Binding-site contacts:
Ligand atom O5 contacts residue ASN20 of chain 1.A at 2.4 Å (h-bond).
Ligand atom C7 contacts residue ASN20 of chain 1.A at 3.3 Å.
Ligand atom C1 contacts residue ASN20 of chain 1.A at 1.4 Å.
Ligand atom O6 contacts residue LYS15 of chain 1.A at 4.0 Å.
Ligand atom C5 contacts residue ASN20 of chain 1.A at 3.6 Å.
Ligand atom C3 contacts residue ASN20 of chain 1.A at 3.8 Å.
Ligand atom C8 contacts residue ASN20 of chain 1.A at 4.5 Å.
Ligand atom C2 contacts residue ASN20 of chain 1.A at 2.5 Å.
Ligand atom O7 contacts residue ASN20 of chain 1.A at 3.3 Å (h-bond).
Ligand atom N2 contacts residue ASN20 of chain 1.A at 2.9 Å (h-bond).
Ligand atom C4 contacts residue ASN20 of chain 1.A at 4.2 Å.

This protein binds this small molecule.
Small molecule (SMILES): CC(=O)N[C@@H]1[C@@H](O)[C@H](O)[C@@H](CO)O[C@H]1O

Sequence of chain 1.A:
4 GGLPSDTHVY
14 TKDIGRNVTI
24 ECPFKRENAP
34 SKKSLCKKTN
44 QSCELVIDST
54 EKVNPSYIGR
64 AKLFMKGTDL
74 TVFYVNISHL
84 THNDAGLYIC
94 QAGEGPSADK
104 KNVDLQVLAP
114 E